Binding-site contacts:
Ligand atom C6 contacts residue LYS130 of chain 2.C at 4.1 Å.
Ligand atom O7 contacts residue THR98 of chain 2.C at 4.4 Å.
Ligand atom O6 contacts residue LYS130 of chain 2.C at 3.3 Å (salt-bridge).
Ligand atom C8 contacts residue THR98 of chain 2.C at 3.2 Å.
Ligand atom C8 contacts residue ASN121 of chain 2.C at 3.8 Å.
Ligand atom C7 contacts residue GLN100 of chain 2.C at 4.2 Å.
Ligand atom C3 contacts residue ASN121 of chain 2.C at 3.8 Å.
Ligand atom O7 contacts residue ASN121 of chain 2.C at 4.5 Å.
Ligand atom C7 contacts residue THR98 of chain 2.C at 4.3 Å.
Ligand atom C7 contacts residue LYS132 of chain 2.C at 4.4 Å.
Ligand atom C1 contacts residue ASN121 of chain 2.C at 1.4 Å.
Ligand atom O7 contacts residue LYS132 of chain 2.C at 4.1 Å.
Ligand atom C4 contacts residue ASN121 of chain 2.C at 4.2 Å.
Ligand atom C2 contacts residue ASN121 of chain 2.C at 2.5 Å.
Ligand atom O7 contacts residue PHE120 of chain 2.C at 4.1 Å.
Ligand atom O5 contacts residue ASN121 of chain 2.C at 2.3 Å (h-bond).
Ligand atom N2 contacts residue LYS132 of chain 2.C at 3.8 Å.
Ligand atom O7 contacts residue GLN100 of chain 2.C at 3.3 Å.
Ligand atom C8 contacts residue GLN100 of chain 2.C at 4.3 Å.
Ligand atom C7 contacts residue ASN121 of chain 2.C at 3.6 Å.
Ligand atom N2 contacts residue ASN121 of chain 2.C at 3.0 Å (h-bond).
Ligand atom O7 contacts residue SER119 of chain 2.C at 3.7 Å.
Ligand atom C5 contacts residue ASN121 of chain 2.C at 3.6 Å.

A protein and the small-molecule ligand that binds it are described below.
Small molecule (SMILES): CC(=O)N[C@@H]1[C@@H](O)[C@H](O)[C@@H](CO)O[C@H]1O

Sequence of chain 2.C:
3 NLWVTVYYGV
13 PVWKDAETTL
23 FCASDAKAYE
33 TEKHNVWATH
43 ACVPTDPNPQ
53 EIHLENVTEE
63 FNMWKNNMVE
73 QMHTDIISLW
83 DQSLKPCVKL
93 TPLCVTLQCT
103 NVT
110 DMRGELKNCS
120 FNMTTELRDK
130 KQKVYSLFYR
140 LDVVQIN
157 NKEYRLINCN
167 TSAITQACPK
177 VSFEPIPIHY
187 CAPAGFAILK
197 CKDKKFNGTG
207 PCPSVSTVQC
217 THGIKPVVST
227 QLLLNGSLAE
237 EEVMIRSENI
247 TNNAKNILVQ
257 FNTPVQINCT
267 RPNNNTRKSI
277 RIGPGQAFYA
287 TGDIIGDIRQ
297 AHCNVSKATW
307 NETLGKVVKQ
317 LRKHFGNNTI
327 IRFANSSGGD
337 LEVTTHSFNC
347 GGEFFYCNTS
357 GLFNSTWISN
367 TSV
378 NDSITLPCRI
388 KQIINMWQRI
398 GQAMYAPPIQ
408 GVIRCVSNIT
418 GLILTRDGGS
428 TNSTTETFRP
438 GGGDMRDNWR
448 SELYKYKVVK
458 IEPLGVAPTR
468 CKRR